Sequence of chain 1.C:
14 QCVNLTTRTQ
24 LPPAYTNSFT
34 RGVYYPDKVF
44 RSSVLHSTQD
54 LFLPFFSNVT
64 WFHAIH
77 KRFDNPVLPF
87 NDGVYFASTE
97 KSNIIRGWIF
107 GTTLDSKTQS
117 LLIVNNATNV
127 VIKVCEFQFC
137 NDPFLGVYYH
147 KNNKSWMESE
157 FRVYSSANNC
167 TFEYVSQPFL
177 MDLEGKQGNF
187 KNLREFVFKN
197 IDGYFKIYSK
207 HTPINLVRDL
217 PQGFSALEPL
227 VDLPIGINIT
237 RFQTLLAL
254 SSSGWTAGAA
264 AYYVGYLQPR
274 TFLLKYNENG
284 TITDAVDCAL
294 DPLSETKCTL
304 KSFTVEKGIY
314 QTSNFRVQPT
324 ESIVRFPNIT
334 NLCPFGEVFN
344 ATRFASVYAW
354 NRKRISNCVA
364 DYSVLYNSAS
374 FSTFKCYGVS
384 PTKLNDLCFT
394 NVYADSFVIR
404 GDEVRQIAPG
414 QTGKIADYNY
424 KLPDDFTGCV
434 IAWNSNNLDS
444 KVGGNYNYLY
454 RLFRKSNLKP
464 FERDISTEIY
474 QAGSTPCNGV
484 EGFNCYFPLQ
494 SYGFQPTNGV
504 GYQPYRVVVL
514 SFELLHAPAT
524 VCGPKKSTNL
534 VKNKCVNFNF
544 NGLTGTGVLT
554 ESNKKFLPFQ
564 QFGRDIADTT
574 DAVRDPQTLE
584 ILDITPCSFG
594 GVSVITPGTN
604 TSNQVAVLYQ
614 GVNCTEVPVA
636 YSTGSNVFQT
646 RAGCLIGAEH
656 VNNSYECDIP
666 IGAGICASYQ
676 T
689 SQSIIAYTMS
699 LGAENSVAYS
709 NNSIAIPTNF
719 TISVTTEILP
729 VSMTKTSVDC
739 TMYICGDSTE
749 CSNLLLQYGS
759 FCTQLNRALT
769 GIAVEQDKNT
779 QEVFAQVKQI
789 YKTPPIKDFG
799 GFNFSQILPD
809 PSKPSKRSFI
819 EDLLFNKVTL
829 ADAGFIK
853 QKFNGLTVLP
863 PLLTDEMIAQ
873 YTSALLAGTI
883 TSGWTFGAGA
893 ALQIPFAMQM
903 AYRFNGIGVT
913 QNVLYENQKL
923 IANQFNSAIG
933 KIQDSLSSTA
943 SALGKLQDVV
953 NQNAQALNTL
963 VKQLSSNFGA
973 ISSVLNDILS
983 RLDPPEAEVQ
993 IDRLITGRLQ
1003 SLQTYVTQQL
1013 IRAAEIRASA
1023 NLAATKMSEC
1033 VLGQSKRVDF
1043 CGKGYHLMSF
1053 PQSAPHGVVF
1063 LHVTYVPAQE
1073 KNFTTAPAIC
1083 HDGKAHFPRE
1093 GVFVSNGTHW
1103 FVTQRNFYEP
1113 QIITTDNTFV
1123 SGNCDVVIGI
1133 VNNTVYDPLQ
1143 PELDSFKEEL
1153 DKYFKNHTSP

The protein below binds the small molecule below.
Small molecule (SMILES): CC(=O)N[C@H]1[C@H](O[C@H]2[C@H](O)[C@@H](NC(C)=O)CO[C@@H]2CO)O[C@H](CO)[C@@H](O)[C@@H]1O

Binding-site contacts:
Ligand atom C3 contacts residue THR581 of chain 1.C at 4.3 Å.
Ligand atom C1 contacts residue ASN331 of chain 1.C at 1.4 Å.
Ligand atom C5 contacts residue ASN331 of chain 1.C at 3.7 Å.
Ligand atom C2 contacts residue ASN331 of chain 1.C at 2.5 Å.
Ligand atom C2 contacts residue GLN580 of chain 1.C at 3.4 Å.
Ligand atom N2 contacts residue GLN580 of chain 1.C at 2.6 Å (h-bond).
Ligand atom C3 contacts residue ASN331 of chain 1.C at 3.8 Å.
Ligand atom C7 contacts residue ASN331 of chain 1.C at 4.0 Å.
Ligand atom O5 contacts residue ASN331 of chain 1.C at 2.4 Å (h-bond).
Ligand atom C8 contacts residue GLN580 of chain 1.C at 3.4 Å.
Ligand atom C7 contacts residue GLN580 of chain 1.C at 3.2 Å.
Ligand atom C3 contacts residue GLN580 of chain 1.C at 3.2 Å.
Ligand atom C4 contacts residue ASN331 of chain 1.C at 4.2 Å.
Ligand atom N2 contacts residue ASN331 of chain 1.C at 2.9 Å (h-bond).
Ligand atom O3 contacts residue GLN580 of chain 1.C at 3.6 Å.
Ligand atom O4 contacts residue THR581 of chain 1.C at 3.8 Å.
Ligand atom C1 contacts residue GLN580 of chain 1.C at 3.9 Å.
Ligand atom O7 contacts residue GLN580 of chain 1.C at 4.1 Å.
Ligand atom O7 contacts residue THR581 of chain 1.C at 3.5 Å.